Binding-site contacts:
Ligand atom O5 contacts residue THR283 of chain 1.A at 3.3 Å (h-bond).
Ligand atom C2 contacts residue ASN281 of chain 1.A at 2.5 Å.
Ligand atom O5 contacts residue ASN281 of chain 1.A at 2.4 Å (h-bond).
Ligand atom C4 contacts residue ASN281 of chain 1.A at 4.3 Å.
Ligand atom C8 contacts residue ASN281 of chain 1.A at 4.4 Å.
Ligand atom O6 contacts residue THR283 of chain 1.A at 4.4 Å.
Ligand atom C3 contacts residue ASN281 of chain 1.A at 3.9 Å.
Ligand atom C7 contacts residue ASN281 of chain 1.A at 3.3 Å.
Ligand atom C1 contacts residue ASN281 of chain 1.A at 1.5 Å.
Ligand atom O6 contacts residue ASN284 of chain 1.A at 4.5 Å.
Ligand atom C6 contacts residue THR283 of chain 1.A at 3.8 Å.
Ligand atom C5 contacts residue THR283 of chain 1.A at 3.5 Å.
Ligand atom C1 contacts residue THR283 of chain 1.A at 3.6 Å.
Ligand atom O7 contacts residue ASN281 of chain 1.A at 3.3 Å (h-bond).
Ligand atom O5 contacts residue ASN284 of chain 1.A at 4.2 Å.
Ligand atom N2 contacts residue ASN281 of chain 1.A at 3.0 Å (h-bond).
Ligand atom C5 contacts residue ASN281 of chain 1.A at 3.7 Å.

The protein below binds the small molecule below.
Small molecule (SMILES): CC(=O)N[C@H]1[C@H](O[C@H]2[C@H](O)[C@@H](NC(C)=O)CO[C@@H]2CO)O[C@H](CO)[C@@H](O)[C@@H]1O

Sequence of chain 1.A:
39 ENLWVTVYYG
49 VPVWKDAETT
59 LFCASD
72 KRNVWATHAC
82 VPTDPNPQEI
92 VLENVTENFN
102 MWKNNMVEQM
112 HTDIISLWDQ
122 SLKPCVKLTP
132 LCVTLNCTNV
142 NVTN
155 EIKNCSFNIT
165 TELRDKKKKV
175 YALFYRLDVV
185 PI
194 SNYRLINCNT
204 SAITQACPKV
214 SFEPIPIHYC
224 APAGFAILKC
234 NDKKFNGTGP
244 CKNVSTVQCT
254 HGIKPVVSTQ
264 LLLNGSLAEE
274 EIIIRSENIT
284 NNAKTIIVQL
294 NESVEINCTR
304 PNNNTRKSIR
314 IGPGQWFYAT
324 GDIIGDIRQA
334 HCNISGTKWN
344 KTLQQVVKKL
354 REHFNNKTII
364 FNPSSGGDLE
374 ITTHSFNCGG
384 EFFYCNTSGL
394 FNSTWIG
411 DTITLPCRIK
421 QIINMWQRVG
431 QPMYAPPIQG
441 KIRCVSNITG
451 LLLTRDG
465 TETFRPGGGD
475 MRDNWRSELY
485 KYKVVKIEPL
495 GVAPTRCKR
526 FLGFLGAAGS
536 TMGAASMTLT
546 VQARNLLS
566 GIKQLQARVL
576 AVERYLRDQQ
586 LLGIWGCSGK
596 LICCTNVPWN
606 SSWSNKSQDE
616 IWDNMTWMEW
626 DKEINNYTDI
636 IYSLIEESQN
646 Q